Sequence of chain 1.B:
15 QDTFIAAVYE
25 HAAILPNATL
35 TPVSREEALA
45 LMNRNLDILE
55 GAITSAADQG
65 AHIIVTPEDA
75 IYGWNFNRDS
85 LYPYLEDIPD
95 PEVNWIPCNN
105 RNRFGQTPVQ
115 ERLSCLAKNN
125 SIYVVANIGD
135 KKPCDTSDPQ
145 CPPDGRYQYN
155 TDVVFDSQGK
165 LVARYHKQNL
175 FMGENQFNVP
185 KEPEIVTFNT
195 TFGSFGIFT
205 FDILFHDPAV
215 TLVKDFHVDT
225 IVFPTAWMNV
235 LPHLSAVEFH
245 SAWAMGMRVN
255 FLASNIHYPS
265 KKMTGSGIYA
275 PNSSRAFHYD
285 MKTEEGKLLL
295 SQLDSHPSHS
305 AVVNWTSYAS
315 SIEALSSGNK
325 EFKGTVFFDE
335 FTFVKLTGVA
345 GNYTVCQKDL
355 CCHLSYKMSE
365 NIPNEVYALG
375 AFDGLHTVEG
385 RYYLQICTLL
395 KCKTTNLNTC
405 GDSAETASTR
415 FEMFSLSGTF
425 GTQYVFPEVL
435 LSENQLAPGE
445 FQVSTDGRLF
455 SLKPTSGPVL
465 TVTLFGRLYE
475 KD

Binding-site contacts:
Ligand atom O6 contacts residue ARG116 of chain 1.B at 3.2 Å (salt-bridge).
Ligand atom O3 contacts residue GLU54 of chain 1.B at 4.4 Å.
Ligand atom C7 contacts residue ASN123 of chain 1.B at 3.6 Å.
Ligand atom C3 contacts residue GLU54 of chain 1.B at 3.8 Å.
Ligand atom O7 contacts residue ASN123 of chain 1.B at 3.7 Å.
Ligand atom O5 contacts residue CYS119 of chain 1.B at 3.8 Å.
Ligand atom C3 contacts residue ASN123 of chain 1.B at 3.9 Å.
Ligand atom C2 contacts residue ASN123 of chain 1.B at 2.6 Å.
Ligand atom C5 contacts residue ASN123 of chain 1.B at 3.6 Å.
Ligand atom C4 contacts residue ASN123 of chain 1.B at 4.3 Å.
Ligand atom C8 contacts residue ASN123 of chain 1.B at 4.2 Å.
Ligand atom N2 contacts residue ASN123 of chain 1.B at 3.2 Å (h-bond).
Ligand atom C6 contacts residue ARG116 of chain 1.B at 4.3 Å.
Ligand atom C6 contacts residue GLU54 of chain 1.B at 4.5 Å.
Ligand atom O6 contacts residue GLU54 of chain 1.B at 3.3 Å (salt-bridge).
Ligand atom O6 contacts residue LEU120 of chain 1.B at 3.6 Å.
Ligand atom C1 contacts residue CYS119 of chain 1.B at 3.9 Å (hydrophobic).
Ligand atom C5 contacts residue LEU120 of chain 1.B at 4.4 Å (hydrophobic).
Ligand atom C4 contacts residue GLU54 of chain 1.B at 3.6 Å.
Ligand atom C1 contacts residue ASN123 of chain 1.B at 1.4 Å.
Ligand atom C5 contacts residue GLU54 of chain 1.B at 4.0 Å.
Ligand atom O5 contacts residue ASN123 of chain 1.B at 2.3 Å (h-bond).
Ligand atom O4 contacts residue GLU54 of chain 1.B at 2.7 Å (salt-bridge).
Ligand atom C6 contacts residue CYS119 of chain 1.B at 4.2 Å (hydrophobic).
Ligand atom C6 contacts residue LEU120 of chain 1.B at 4.4 Å (hydrophobic).

The protein below binds the small molecule below.
Small molecule (SMILES): CC(=O)N[C@@H]1[C@@H](O)[C@H](O)[C@@H](CO)O[C@H]1O